The small molecule below binds the protein below.
Small molecule (SMILES): CC(=O)N[C@H]1[C@H](O[C@H]2[C@H](O)[C@@H](NC(C)=O)CO[C@@H]2CO[C@@H]2O[C@@H](C)[C@@H](O)[C@@H](O)[C@@H]2O)O[C@H](CO)[C@@H](O)[C@@H]1O

Binding-site contacts:
Ligand atom C6 contacts residue LYS248 of chain 4.A at 3.9 Å.
Ligand atom C4 contacts residue ASN241 of chain 4.A at 4.3 Å.
Ligand atom C7 contacts residue ASN241 of chain 4.A at 3.9 Å.
Ligand atom O6 contacts residue ASN245 of chain 4.A at 3.6 Å (h-bond).
Ligand atom C1 contacts residue ASN241 of chain 4.A at 1.5 Å.
Ligand atom O3 contacts residue VAL280 of chain 4.A at 3.9 Å.
Ligand atom O5 contacts residue ASN241 of chain 4.A at 2.4 Å (h-bond).
Ligand atom O3 contacts residue PHE278 of chain 4.A at 3.3 Å (h-bond).
Ligand atom O5 contacts residue ASN245 of chain 4.A at 4.5 Å.
Ligand atom O5 contacts residue ASN245 of chain 4.A at 3.0 Å (h-bond).
Ligand atom C3 contacts residue ASN241 of chain 4.A at 3.9 Å.
Ligand atom O5 contacts residue PRO281 of chain 4.A at 4.0 Å.
Ligand atom C4 contacts residue PHE278 of chain 4.A at 3.6 Å (hydrophobic).
Ligand atom C6 contacts residue LEU249 of chain 4.A at 3.9 Å (hydrophobic).
Ligand atom C7 contacts residue TYR237 of chain 4.A at 3.6 Å (hydrophobic).
Ligand atom O7 contacts residue ASN241 of chain 4.A at 3.7 Å.
Ligand atom O7 contacts residue TYR237 of chain 4.A at 4.1 Å.
Ligand atom C4 contacts residue LEU249 of chain 4.A at 4.3 Å (hydrophobic).
Ligand atom C5 contacts residue ASN245 of chain 4.A at 3.7 Å.
Ligand atom N2 contacts residue ASN241 of chain 4.A at 3.1 Å (h-bond).
Ligand atom N2 contacts residue TYR237 of chain 4.A at 3.9 Å.
Ligand atom C1 contacts residue ASN245 of chain 4.A at 3.7 Å.
Ligand atom C8 contacts residue TYR237 of chain 4.A at 3.3 Å (hydrophobic).
Ligand atom C6 contacts residue ASN245 of chain 4.A at 3.7 Å.
Ligand atom O3 contacts residue PRO281 of chain 4.A at 3.8 Å.
Ligand atom O2 contacts residue PRO281 of chain 4.A at 4.1 Å.
Ligand atom C3 contacts residue VAL280 of chain 4.A at 4.3 Å (hydrophobic).
Ligand atom C6 contacts residue ASN245 of chain 4.A at 3.9 Å.
Ligand atom C3 contacts residue PHE278 of chain 4.A at 3.6 Å (hydrophobic).
Ligand atom O4 contacts residue LEU249 of chain 4.A at 4.1 Å.
Ligand atom C2 contacts residue ASN241 of chain 4.A at 2.5 Å.
Ligand atom C5 contacts residue ASN245 of chain 4.A at 4.1 Å.
Ligand atom C5 contacts residue ASN241 of chain 4.A at 3.7 Å.
Ligand atom O4 contacts residue PHE278 of chain 4.A at 4.2 Å.

Sequence of chain 4.A:
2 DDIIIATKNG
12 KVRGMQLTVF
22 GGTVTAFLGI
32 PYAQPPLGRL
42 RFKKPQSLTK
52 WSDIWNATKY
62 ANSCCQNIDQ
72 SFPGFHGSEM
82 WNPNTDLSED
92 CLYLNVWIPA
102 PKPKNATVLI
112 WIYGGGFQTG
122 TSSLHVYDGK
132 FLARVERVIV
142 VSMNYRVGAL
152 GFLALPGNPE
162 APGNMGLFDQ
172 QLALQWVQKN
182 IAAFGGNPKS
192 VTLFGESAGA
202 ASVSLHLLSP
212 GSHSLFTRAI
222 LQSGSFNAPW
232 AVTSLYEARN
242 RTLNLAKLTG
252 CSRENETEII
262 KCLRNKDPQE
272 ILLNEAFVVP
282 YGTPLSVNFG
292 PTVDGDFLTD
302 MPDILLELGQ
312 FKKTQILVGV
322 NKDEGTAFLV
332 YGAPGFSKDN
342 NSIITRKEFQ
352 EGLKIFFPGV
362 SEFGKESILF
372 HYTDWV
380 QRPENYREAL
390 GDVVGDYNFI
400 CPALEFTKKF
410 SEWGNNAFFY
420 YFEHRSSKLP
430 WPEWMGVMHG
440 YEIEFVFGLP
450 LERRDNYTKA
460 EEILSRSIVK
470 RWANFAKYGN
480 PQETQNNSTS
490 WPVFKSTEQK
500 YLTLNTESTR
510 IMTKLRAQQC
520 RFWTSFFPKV